The protein below binds the small molecule below.
Small molecule (SMILES): CC[C@H]1OC(=O)[C@H](C)[C@@H](O)[C@H](C)[C@@H](O)[C@@H](C)C[C@@H](C)C(=O)[C@H](C)[C@@H](O)[C@H]1C

Sequence of chain 1.C:
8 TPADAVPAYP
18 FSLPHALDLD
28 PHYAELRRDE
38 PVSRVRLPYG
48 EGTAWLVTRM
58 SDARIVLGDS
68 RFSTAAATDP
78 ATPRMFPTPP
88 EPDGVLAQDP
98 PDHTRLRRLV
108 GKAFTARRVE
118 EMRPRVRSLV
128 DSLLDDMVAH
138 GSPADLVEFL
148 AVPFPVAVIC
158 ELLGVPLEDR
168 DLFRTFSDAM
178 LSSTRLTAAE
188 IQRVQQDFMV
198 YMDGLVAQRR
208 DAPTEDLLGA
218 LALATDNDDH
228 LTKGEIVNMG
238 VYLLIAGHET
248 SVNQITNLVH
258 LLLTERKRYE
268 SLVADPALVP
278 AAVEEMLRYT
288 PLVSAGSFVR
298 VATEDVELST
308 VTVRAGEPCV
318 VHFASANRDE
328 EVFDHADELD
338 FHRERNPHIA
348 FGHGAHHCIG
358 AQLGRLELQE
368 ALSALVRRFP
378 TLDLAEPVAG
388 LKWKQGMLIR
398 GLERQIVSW

Binding-site contacts:
Ligand atom C22 contacts residue TYR239 of chain 1.C at 3.9 Å (hydrophobic).
Ligand atom C11 contacts residue LEU93 of chain 1.C at 4.2 Å (hydrophobic).
Ligand atom C25 contacts residue VAL290 of chain 1.C at 3.8 Å (hydrophobic).
Ligand atom C25 contacts residue HEM1 of chain 1.N at 3.7 Å.
Ligand atom C27 contacts residue ILE396 of chain 1.C at 3.8 Å (hydrophobic).
Ligand atom C23 contacts residue ALA243 of chain 1.C at 3.9 Å (hydrophobic).
Ligand atom C15 contacts residue MET82 of chain 1.C at 4.0 Å (hydrophobic).
Ligand atom C14 contacts residue VAL290 of chain 1.C at 4.3 Å (hydrophobic).
Ligand atom C9 contacts residue HEM1 of chain 1.N at 3.8 Å.
Ligand atom C7 contacts residue ALA243 of chain 1.C at 3.9 Å (hydrophobic).
Ligand atom C27 contacts residue LEU395 of chain 1.C at 4.3 Å (hydrophobic).
Ligand atom O17 contacts residue LEU93 of chain 1.C at 4.0 Å.
Ligand atom C6 contacts residue LEU93 of chain 1.C at 4.0 Å (hydrophobic).
Ligand atom O17 contacts residue PHE295 of chain 1.C at 3.7 Å.
Ligand atom C15 contacts residue PHE295 of chain 1.C at 3.5 Å (hydrophobic).
Ligand atom C4 contacts residue LEU178 of chain 1.C at 3.9 Å (hydrophobic).
Ligand atom C8 contacts residue ALA243 of chain 1.C at 4.0 Å (hydrophobic).
Ligand atom O21 contacts residue ILE242 of chain 1.C at 3.5 Å.
Ligand atom O16 contacts residue LEU395 of chain 1.C at 4.0 Å.
Ligand atom O24 contacts residue LEU93 of chain 1.C at 3.2 Å.
Ligand atom C23 contacts residue HEM1 of chain 1.N at 3.7 Å.
Ligand atom C8 contacts residue HEM1 of chain 1.N at 3.9 Å.
Ligand atom C1 contacts residue PHE83 of chain 1.C at 4.0 Å (hydrophobic).
Ligand atom O21 contacts residue TYR239 of chain 1.C at 4.2 Å.
Ligand atom O26 contacts residue HEM1 of chain 1.N at 4.1 Å.
Ligand atom C20 contacts residue LEU178 of chain 1.C at 3.3 Å (hydrophobic).
Ligand atom C23 contacts residue THR247 of chain 1.C at 3.5 Å.
Ligand atom C22 contacts residue HEM1 of chain 1.N at 4.2 Å.
Ligand atom C14 contacts residue LEU395 of chain 1.C at 3.9 Å (hydrophobic).
Ligand atom C22 contacts residue LEU93 of chain 1.C at 4.1 Å (hydrophobic).
Ligand atom C18 contacts residue PHE83 of chain 1.C at 3.5 Å (hydrophobic).
Ligand atom O26 contacts residue LEU93 of chain 1.C at 3.3 Å.
Ligand atom C9 contacts residue LEU93 of chain 1.C at 4.1 Å (hydrophobic).
Ligand atom C15 contacts residue LEU395 of chain 1.C at 4.3 Å (hydrophobic).
Ligand atom C27 contacts residue VAL290 of chain 1.C at 4.3 Å (hydrophobic).
Ligand atom O19 contacts residue TYR239 of chain 1.C at 3.4 Å (h-bond).
Ligand atom C20 contacts residue MET177 of chain 1.C at 4.0 Å (hydrophobic).
Ligand atom O24 contacts residue HEM1 of chain 1.N at 3.3 Å.
Ligand atom C15 contacts residue SER294 of chain 1.C at 3.3 Å.
Ligand atom O17 contacts residue PHE83 of chain 1.C at 3.6 Å.